Sequence of chain 1.F:
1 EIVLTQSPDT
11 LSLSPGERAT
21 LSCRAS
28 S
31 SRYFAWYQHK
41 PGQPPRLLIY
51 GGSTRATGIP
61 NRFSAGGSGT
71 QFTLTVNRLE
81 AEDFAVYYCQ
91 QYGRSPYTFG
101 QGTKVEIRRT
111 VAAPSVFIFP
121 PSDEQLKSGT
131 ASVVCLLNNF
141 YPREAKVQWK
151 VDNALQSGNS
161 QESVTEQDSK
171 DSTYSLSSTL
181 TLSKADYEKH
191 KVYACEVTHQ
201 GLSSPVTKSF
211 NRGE

This small molecule binds to this protein.
Small molecule (SMILES): CC(=O)N[C@H]1[C@H](O[C@H]2[C@H](O)[C@@H](NC(C)=O)CO[C@@H]2CO)O[C@H](CO)[C@@H](O[C@@H]2O[C@H](CO)[C@@H](O)[C@H](O[C@H]3O[C@H](CO)[C@@H](O)[C@H](O)[C@@H]3O)[C@@H]2O)[C@@H]1O

Binding-site contacts:
Ligand atom O6 contacts residue GLN107 of chain 1.E at 3.7 Å.
Ligand atom C6 contacts residue ARG59 of chain 1.E at 3.4 Å.
Ligand atom C4 contacts residue ARG59 of chain 1.E at 3.6 Å.
Ligand atom C6 contacts residue TYR97 of chain 1.F at 3.4 Å (hydrophobic).
Ligand atom O6 contacts residue TRP118 of chain 1.E at 2.3 Å (h-bond).
Ligand atom C1 contacts residue TYR33 of chain 1.F at 3.4 Å (hydrophobic).
Ligand atom C5 contacts residue GLN107 of chain 1.E at 3.9 Å.
Ligand atom O2 contacts residue ASP106 of chain 1.E at 3.2 Å (salt-bridge).
Ligand atom O5 contacts residue TYR97 of chain 1.F at 4.1 Å.
Ligand atom C4 contacts residue MAN4 of chain 1.I at 3.5 Å.
Ligand atom C5 contacts residue GLY108 of chain 1.E at 3.5 Å.
Ligand atom C2 contacts residue ASP106 of chain 1.E at 3.6 Å.
Ligand atom O4 contacts residue MAN4 of chain 1.I at 3.0 Å (h-bond).
Ligand atom C6 contacts residue ARG32 of chain 1.F at 4.0 Å.
Ligand atom O4 contacts residue ASP105 of chain 1.E at 3.9 Å.
Ligand atom O4 contacts residue ASP106 of chain 1.E at 3.5 Å (salt-bridge).
Ligand atom C3 contacts residue MAN4 of chain 1.I at 3.5 Å.
Ligand atom C5 contacts residue ASP106 of chain 1.E at 3.1 Å.
Ligand atom N2 contacts residue ASP106 of chain 1.E at 4.0 Å.
Ligand atom O4 contacts residue ARG59 of chain 1.E at 2.8 Å (salt-bridge).
Ligand atom O6 contacts residue GLY108 of chain 1.E at 2.9 Å.
Ligand atom O5 contacts residue ASP106 of chain 1.E at 3.7 Å.
Ligand atom O6 contacts residue TYR97 of chain 1.F at 4.1 Å.
Ligand atom C1 contacts residue GLY93 of chain 1.F at 3.9 Å.
Ligand atom O3 contacts residue GLN107 of chain 1.E at 3.6 Å.
Ligand atom C6 contacts residue GLY108 of chain 1.E at 3.3 Å.
Ligand atom O3 contacts residue TYR33 of chain 1.F at 4.1 Å.
Ligand atom C1 contacts residue ASP106 of chain 1.E at 3.3 Å.
Ligand atom O2 contacts residue ASP105 of chain 1.E at 3.5 Å (salt-bridge).
Ligand atom O4 contacts residue GLY93 of chain 1.F at 3.4 Å (h-bond).
Ligand atom C4 contacts residue ASP106 of chain 1.E at 3.4 Å.
Ligand atom C3 contacts residue ASP106 of chain 1.E at 3.0 Å.
Ligand atom O2 contacts residue GLY93 of chain 1.F at 3.4 Å (h-bond).
Ligand atom C2 contacts residue GLY93 of chain 1.F at 4.1 Å.
Ligand atom C6 contacts residue TRP118 of chain 1.E at 3.3 Å (hydrophobic).
Ligand atom C3 contacts residue TYR33 of chain 1.F at 3.2 Å (hydrophobic).
Ligand atom O3 contacts residue MAN4 of chain 1.I at 2.5 Å (h-bond).
Ligand atom O6 contacts residue ARG32 of chain 1.F at 4.1 Å.
Ligand atom C6 contacts residue GLN107 of chain 1.E at 4.0 Å.
Ligand atom C2 contacts residue TYR33 of chain 1.F at 3.0 Å (hydrophobic).

Sequence of chain 1.E:
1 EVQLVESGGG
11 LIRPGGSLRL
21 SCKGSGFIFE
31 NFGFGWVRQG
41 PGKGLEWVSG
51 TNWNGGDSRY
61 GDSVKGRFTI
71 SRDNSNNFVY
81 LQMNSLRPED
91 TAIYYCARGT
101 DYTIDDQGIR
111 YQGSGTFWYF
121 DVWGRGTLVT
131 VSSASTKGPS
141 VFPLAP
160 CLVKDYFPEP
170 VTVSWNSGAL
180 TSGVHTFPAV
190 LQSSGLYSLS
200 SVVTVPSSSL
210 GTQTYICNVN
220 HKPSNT